The small molecule below binds the protein below.
Small molecule (SMILES): CO[C@@H]1O[C@H](CO)[C@@H](O)[C@H](O[C@H]2O[C@H](CO)[C@@H](O)[C@H](O)[C@@H]2O)[C@@H]1O

Sequence of chain 1.A:
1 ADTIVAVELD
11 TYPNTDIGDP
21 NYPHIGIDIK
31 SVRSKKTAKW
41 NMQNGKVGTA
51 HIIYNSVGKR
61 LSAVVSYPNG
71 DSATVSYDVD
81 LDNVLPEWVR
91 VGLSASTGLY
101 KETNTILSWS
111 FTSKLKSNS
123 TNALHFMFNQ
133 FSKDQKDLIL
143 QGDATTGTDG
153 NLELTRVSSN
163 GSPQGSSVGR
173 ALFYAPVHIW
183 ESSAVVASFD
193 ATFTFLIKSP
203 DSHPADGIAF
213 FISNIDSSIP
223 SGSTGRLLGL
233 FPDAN

Binding-site contacts:
Ligand atom O6 contacts residue ASP208 of chain 1.A at 2.8 Å (salt-bridge).
Ligand atom C6 contacts residue TYR100 of chain 1.A at 3.9 Å (hydrophobic).
Ligand atom O1 contacts residue TYR12 of chain 1.A at 3.1 Å (h-bond).
Ligand atom C7 contacts residue TYR100 of chain 1.A at 3.2 Å (hydrophobic).
Ligand atom O1 contacts residue TYR100 of chain 1.A at 3.7 Å.
Ligand atom C4 contacts residue GLY227 of chain 1.A at 3.8 Å.
Ligand atom O3 contacts residue ARG228 of chain 1.A at 2.8 Å (salt-bridge).
Ligand atom O6 contacts residue LEU99 of chain 1.A at 3.3 Å (h-bond).
Ligand atom O2 contacts residue LEU99 of chain 1.A at 3.1 Å (h-bond).
Ligand atom C7 contacts residue LEU99 of chain 1.A at 3.5 Å (hydrophobic).
Ligand atom C4 contacts residue ASN14 of chain 1.A at 3.8 Å.
Ligand atom C3 contacts residue ARG228 of chain 1.A at 3.8 Å.
Ligand atom O4 contacts residue ASP208 of chain 1.A at 2.6 Å (salt-bridge).
Ligand atom O4 contacts residue ARG228 of chain 1.A at 3.0 Å (salt-bridge).
Ligand atom O5 contacts residue LEU99 of chain 1.A at 3.0 Å (h-bond).
Ligand atom O1 contacts residue LEU99 of chain 1.A at 4.0 Å.
Ligand atom C2 contacts residue TYR12 of chain 1.A at 3.6 Å (hydrophobic).
Ligand atom O5 contacts residue GLY98 of chain 1.A at 4.0 Å.
Ligand atom C5 contacts residue TYR12 of chain 1.A at 3.9 Å (hydrophobic).
Ligand atom O4 contacts residue GLY227 of chain 1.A at 3.8 Å.
Ligand atom O3 contacts residue GLY227 of chain 1.A at 3.4 Å.
Ligand atom O4 contacts residue ASN14 of chain 1.A at 2.7 Å (h-bond).
Ligand atom C5 contacts residue LEU99 of chain 1.A at 4.0 Å (hydrophobic).
Ligand atom C3 contacts residue LEU99 of chain 1.A at 4.1 Å (hydrophobic).
Ligand atom C1 contacts residue LEU99 of chain 1.A at 3.8 Å (hydrophobic).
Ligand atom C1 contacts residue LEU99 of chain 1.A at 3.6 Å (hydrophobic).
Ligand atom C4 contacts residue ARG228 of chain 1.A at 3.6 Å.
Ligand atom C3 contacts residue ASN14 of chain 1.A at 4.1 Å.
Ligand atom C6 contacts residue ALA207 of chain 1.A at 3.8 Å (hydrophobic).
Ligand atom C5 contacts residue ASP208 of chain 1.A at 4.0 Å.
Ligand atom O6 contacts residue GLY98 of chain 1.A at 3.5 Å (h-bond).
Ligand atom C6 contacts residue TYR12 of chain 1.A at 3.5 Å (hydrophobic).
Ligand atom C2 contacts residue LEU99 of chain 1.A at 4.0 Å (hydrophobic).
Ligand atom C6 contacts residue ASP208 of chain 1.A at 3.6 Å.
Ligand atom O2 contacts residue GLY98 of chain 1.A at 3.2 Å.
Ligand atom C4 contacts residue ASP208 of chain 1.A at 3.4 Å.
Ligand atom O6 contacts residue ALA207 of chain 1.A at 3.3 Å.
Ligand atom O4 contacts residue TYR12 of chain 1.A at 3.9 Å.
Ligand atom C1 contacts residue TYR12 of chain 1.A at 3.9 Å (hydrophobic).
Ligand atom O6 contacts residue TYR100 of chain 1.A at 3.1 Å (h-bond).